The small molecule below binds the protein below.
Small molecule (SMILES): CC(=O)N[C@@H]1[C@@H](O)[C@H](O)[C@@H](CO)O[C@H]1O

Sequence of chain 1.B:
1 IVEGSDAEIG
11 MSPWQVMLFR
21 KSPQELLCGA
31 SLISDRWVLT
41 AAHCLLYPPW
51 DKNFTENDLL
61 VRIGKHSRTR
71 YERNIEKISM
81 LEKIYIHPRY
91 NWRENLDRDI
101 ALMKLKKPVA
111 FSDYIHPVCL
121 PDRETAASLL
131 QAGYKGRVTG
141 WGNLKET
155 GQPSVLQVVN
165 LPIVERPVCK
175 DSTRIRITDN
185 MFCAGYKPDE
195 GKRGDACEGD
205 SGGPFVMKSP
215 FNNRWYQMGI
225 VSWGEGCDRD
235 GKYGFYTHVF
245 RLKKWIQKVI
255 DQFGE

Binding-site contacts:
Ligand atom O7 contacts residue PRO48 of chain 1.B at 3.9 Å.
Ligand atom N2 contacts residue LEU46 of chain 1.B at 4.0 Å.
Ligand atom C8 contacts residue LEU46 of chain 1.B at 3.6 Å (hydrophobic).
Ligand atom C2 contacts residue ASN53 of chain 1.B at 2.5 Å.
Ligand atom O5 contacts residue ASN53 of chain 1.B at 2.3 Å (h-bond).
Ligand atom C7 contacts residue PRO48 of chain 1.B at 4.2 Å (hydrophobic).
Ligand atom C1 contacts residue ASN53 of chain 1.B at 1.4 Å.
Ligand atom C4 contacts residue ASN53 of chain 1.B at 4.2 Å.
Ligand atom C5 contacts residue ASN53 of chain 1.B at 3.6 Å.
Ligand atom C3 contacts residue ASN53 of chain 1.B at 3.8 Å.
Ligand atom C7 contacts residue LEU46 of chain 1.B at 3.9 Å (hydrophobic).
Ligand atom C7 contacts residue ASN53 of chain 1.B at 3.7 Å.
Ligand atom C8 contacts residue TRP92 of chain 1.B at 3.9 Å (hydrophobic).
Ligand atom N2 contacts residue ASN53 of chain 1.B at 3.1 Å (h-bond).
Ligand atom O7 contacts residue ASN53 of chain 1.B at 3.8 Å.
Ligand atom C8 contacts residue PRO48 of chain 1.B at 3.8 Å (hydrophobic).